Binding-site contacts:
Ligand atom O6 contacts residue ALA706 of chain 1.A at 4.2 Å.
Ligand atom C4 contacts residue ASN1074 of chain 1.A at 4.2 Å.
Ligand atom C2 contacts residue ASN1074 of chain 1.A at 2.5 Å.
Ligand atom O5 contacts residue ALA706 of chain 1.A at 4.4 Å.
Ligand atom C1 contacts residue ASN1074 of chain 1.A at 1.4 Å.
Ligand atom O7 contacts residue SER704 of chain 1.A at 4.2 Å.
Ligand atom C8 contacts residue LYS1073 of chain 1.A at 4.0 Å.
Ligand atom N2 contacts residue ASN1074 of chain 1.A at 2.9 Å (h-bond).
Ligand atom C8 contacts residue ASN1074 of chain 1.A at 4.3 Å.
Ligand atom C3 contacts residue ASN1074 of chain 1.A at 3.8 Å.
Ligand atom O5 contacts residue ASN1074 of chain 1.A at 2.3 Å (h-bond).
Ligand atom C5 contacts residue ASN1074 of chain 1.A at 3.6 Å.
Ligand atom C1 contacts residue GLN895 of chain 1.B at 4.4 Å.
Ligand atom C8 contacts residue GLU1072 of chain 1.A at 3.4 Å.
Ligand atom O7 contacts residue ASN1074 of chain 1.A at 3.7 Å.
Ligand atom O6 contacts residue ASN1074 of chain 1.A at 4.5 Å.
Ligand atom C6 contacts residue ALA706 of chain 1.A at 3.7 Å (hydrophobic).
Ligand atom C7 contacts residue ASN1074 of chain 1.A at 3.5 Å.
Ligand atom C5 contacts residue ALA706 of chain 1.A at 3.6 Å (hydrophobic).

This protein binds this small molecule.
Small molecule (SMILES): CC(=O)N[C@H]1[C@H](O[C@H]2[C@H](O)[C@@H](NC(C)=O)CO[C@@H]2CO[C@@H]2O[C@@H](C)[C@@H](O)[C@@H](O)[C@@H]2O)O[C@H](CO)[C@@H](O)[C@@H]1O

Sequence of chain 1.B:
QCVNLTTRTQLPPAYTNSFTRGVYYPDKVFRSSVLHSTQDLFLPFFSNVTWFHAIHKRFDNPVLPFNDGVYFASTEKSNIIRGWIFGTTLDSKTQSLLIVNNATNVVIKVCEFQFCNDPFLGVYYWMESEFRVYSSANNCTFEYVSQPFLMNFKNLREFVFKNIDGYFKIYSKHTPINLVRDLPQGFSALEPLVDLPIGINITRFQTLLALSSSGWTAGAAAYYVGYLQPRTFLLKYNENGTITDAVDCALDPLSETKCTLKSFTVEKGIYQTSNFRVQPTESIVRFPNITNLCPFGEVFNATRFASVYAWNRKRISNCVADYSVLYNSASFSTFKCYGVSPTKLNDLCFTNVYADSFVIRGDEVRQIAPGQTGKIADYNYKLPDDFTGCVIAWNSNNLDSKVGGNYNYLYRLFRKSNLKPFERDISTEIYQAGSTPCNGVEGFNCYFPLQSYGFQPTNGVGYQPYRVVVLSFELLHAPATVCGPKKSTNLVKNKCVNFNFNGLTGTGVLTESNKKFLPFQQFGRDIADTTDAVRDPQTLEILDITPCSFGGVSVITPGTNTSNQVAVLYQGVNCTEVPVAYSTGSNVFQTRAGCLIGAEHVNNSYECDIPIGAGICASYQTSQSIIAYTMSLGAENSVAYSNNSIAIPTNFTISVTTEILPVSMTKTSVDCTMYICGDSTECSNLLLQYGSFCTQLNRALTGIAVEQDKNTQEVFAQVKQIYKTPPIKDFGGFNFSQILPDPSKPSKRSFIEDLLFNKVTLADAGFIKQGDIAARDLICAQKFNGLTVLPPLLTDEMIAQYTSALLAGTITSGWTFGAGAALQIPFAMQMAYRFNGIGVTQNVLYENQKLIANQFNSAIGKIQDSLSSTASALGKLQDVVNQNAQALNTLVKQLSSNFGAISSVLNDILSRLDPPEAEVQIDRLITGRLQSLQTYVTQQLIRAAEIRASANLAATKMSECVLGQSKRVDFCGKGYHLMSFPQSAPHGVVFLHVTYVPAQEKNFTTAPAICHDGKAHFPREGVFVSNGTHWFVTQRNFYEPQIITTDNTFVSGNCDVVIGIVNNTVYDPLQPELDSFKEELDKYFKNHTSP

Sequence of chain 1.A:
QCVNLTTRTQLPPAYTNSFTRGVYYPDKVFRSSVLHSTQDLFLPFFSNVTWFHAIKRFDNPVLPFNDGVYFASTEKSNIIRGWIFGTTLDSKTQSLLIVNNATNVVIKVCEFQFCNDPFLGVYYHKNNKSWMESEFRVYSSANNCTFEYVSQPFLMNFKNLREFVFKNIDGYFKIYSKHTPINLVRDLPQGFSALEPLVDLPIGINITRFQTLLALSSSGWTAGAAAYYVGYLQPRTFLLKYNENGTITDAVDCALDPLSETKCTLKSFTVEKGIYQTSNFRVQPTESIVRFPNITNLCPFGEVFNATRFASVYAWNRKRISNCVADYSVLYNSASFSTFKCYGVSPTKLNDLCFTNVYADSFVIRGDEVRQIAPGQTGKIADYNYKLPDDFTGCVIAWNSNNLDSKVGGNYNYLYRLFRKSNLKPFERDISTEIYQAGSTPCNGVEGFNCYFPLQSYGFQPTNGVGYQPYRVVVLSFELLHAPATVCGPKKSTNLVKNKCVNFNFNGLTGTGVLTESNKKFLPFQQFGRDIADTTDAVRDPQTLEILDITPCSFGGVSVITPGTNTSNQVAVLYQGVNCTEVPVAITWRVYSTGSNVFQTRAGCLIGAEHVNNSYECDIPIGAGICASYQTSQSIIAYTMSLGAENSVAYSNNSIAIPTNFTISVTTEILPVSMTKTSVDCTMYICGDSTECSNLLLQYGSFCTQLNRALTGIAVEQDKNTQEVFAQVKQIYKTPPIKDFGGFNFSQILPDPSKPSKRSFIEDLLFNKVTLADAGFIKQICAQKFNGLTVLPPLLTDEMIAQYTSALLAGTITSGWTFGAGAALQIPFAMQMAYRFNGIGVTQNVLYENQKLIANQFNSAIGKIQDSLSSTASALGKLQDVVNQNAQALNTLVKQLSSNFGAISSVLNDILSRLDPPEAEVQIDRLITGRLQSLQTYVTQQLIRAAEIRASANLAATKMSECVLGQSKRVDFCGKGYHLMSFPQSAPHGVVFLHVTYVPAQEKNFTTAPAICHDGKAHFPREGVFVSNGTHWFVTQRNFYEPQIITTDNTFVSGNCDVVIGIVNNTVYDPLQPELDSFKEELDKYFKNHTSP